Binding-site contacts:
Ligand atom C3F contacts residue HIS291 of chain 2.A at 3.9 Å.
Ligand atom C4 contacts residue HIS176 of chain 2.A at 3.7 Å.
Ligand atom C6 contacts residue TRP243 of chain 2.A at 3.5 Å (hydrophobic).
Ligand atom C3 contacts residue TRP243 of chain 2.A at 3.9 Å (hydrophobic).
Ligand atom C2F contacts residue GDU1 of chain 2.D at 3.5 Å.
Ligand atom C5 contacts residue TRP243 of chain 2.A at 3.7 Å (hydrophobic).
Ligand atom C11 contacts residue SER178 of chain 2.A at 3.7 Å.
Ligand atom C4F contacts residue ASP269 of chain 2.A at 3.3 Å.
Ligand atom C4 contacts residue TRP243 of chain 2.A at 3.8 Å (hydrophobic).
Ligand atom O4 contacts residue HIS176 of chain 2.A at 2.6 Å (h-bond).
Ligand atom C12 contacts residue SER178 of chain 2.A at 3.6 Å.
Ligand atom O2F contacts residue LYS289 of chain 2.A at 3.5 Å (salt-bridge).
Ligand atom O4F contacts residue ASP269 of chain 2.A at 2.7 Å (salt-bridge).
Ligand atom O3F contacts residue LYS289 of chain 2.A at 3.9 Å.
Ligand atom C3 contacts residue GDU1 of chain 2.D at 3.5 Å.
Ligand atom C1F contacts residue GDU1 of chain 2.D at 3.3 Å.
Ligand atom C16 contacts residue LEU272 of chain 2.A at 3.9 Å (hydrophobic).
Ligand atom C6 contacts residue GLU246 of chain 2.A at 3.3 Å.
Ligand atom C5 contacts residue GLU246 of chain 2.A at 3.9 Å.
Ligand atom O2 contacts residue GDU1 of chain 2.D at 3.7 Å.
Ligand atom O6 contacts residue PHE179 of chain 2.A at 3.4 Å.
Ligand atom O3F contacts residue HIS291 of chain 2.A at 3.1 Å (h-bond).
Ligand atom C6 contacts residue TYR207 of chain 2.A at 3.6 Å (hydrophobic).
Ligand atom C2F contacts residue HIS291 of chain 2.A at 3.9 Å.
Ligand atom C1 contacts residue HIS176 of chain 2.A at 3.9 Å.
Ligand atom O2F contacts residue GDU1 of chain 2.D at 2.9 Å (h-bond).
Ligand atom C14 contacts residue LEU272 of chain 2.A at 3.6 Å (hydrophobic).
Ligand atom O5 contacts residue HIS176 of chain 2.A at 3.2 Å (h-bond).
Ligand atom O6 contacts residue TRP243 of chain 2.A at 3.3 Å (h-bond).
Ligand atom C2 contacts residue HIS176 of chain 2.A at 3.7 Å.
Ligand atom C2F contacts residue LYS289 of chain 2.A at 3.5 Å.
Ligand atom C12 contacts residue LEU272 of chain 2.A at 3.9 Å (hydrophobic).
Ligand atom C4 contacts residue GLU246 of chain 2.A at 3.3 Å.
Ligand atom O6 contacts residue THR188 of chain 2.A at 2.7 Å (h-bond).
Ligand atom O4 contacts residue GLU246 of chain 2.A at 2.8 Å (salt-bridge).
Ligand atom O5F contacts residue MET209 of chain 2.A at 3.3 Å.
Ligand atom C6 contacts residue THR188 of chain 2.A at 3.4 Å.
Ligand atom C5 contacts residue HIS176 of chain 2.A at 3.8 Å.
Ligand atom O1 contacts residue HIS176 of chain 2.A at 3.9 Å.
Ligand atom O2F contacts residue HIS291 of chain 2.A at 2.9 Å (h-bond).

Sequence of chain 2.A:
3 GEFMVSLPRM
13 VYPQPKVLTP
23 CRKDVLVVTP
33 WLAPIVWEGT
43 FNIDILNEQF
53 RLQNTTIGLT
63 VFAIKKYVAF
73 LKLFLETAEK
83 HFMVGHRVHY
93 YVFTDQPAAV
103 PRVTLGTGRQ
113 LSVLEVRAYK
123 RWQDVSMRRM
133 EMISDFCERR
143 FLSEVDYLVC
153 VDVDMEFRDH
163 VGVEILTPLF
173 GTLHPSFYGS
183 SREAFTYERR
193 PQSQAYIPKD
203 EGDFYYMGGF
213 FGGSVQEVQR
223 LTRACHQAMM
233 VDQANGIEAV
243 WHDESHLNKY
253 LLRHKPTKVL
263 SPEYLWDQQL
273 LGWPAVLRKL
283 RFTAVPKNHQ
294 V

A small-molecule ligand and the protein it binds are described below.
Small molecule (SMILES): CCCCCCCCO[C@@H]1O[C@H](CO)[C@H](O)C[C@H]1O[C@@H]1O[C@@H](C)[C@@H](O)[C@@H](O)[C@@H]1O